Binding-site contacts:
Ligand atom O2G contacts residue GLY92 of chain 2.A at 2.5 Å (h-bond).
Ligand atom C2 contacts residue SER94 of chain 2.A at 3.6 Å.
Ligand atom C8 contacts residue ASN58 of chain 2.A at 3.5 Å.
Ligand atom N6 contacts residue SER97 of chain 2.A at 2.8 Å (h-bond).
Ligand atom O1B contacts residue SER93 of chain 2.A at 3.5 Å.
Ligand atom PG contacts residue GLY92 of chain 2.A at 3.7 Å.
Ligand atom PB contacts residue SER94 of chain 2.A at 3.8 Å.
Ligand atom C2 contacts residue ILE51 of chain 2.A at 3.7 Å (hydrophobic).
Ligand atom C5 contacts residue ILE51 of chain 2.A at 3.6 Å (hydrophobic).
Ligand atom PA contacts residue GLY88 of chain 2.A at 3.6 Å.
Ligand atom O2B contacts residue GLY88 of chain 2.A at 3.1 Å (h-bond).
Ligand atom C2 contacts residue SER93 of chain 2.A at 3.8 Å.
Ligand atom O2G contacts residue LEU91 of chain 2.A at 3.0 Å (h-bond).
Ligand atom N1 contacts residue LYS83 of chain 2.A at 2.8 Å (salt-bridge).
Ligand atom O1G contacts residue THR1 of chain 2.B at 3.4 Å (h-bond).
Ligand atom N7 contacts residue ASN58 of chain 2.A at 3.3 Å (h-bond).
Ligand atom O2A contacts residue THR179 of chain 2.A at 3.7 Å.
Ligand atom O1A contacts residue GLY88 of chain 2.A at 2.9 Å (h-bond).
Ligand atom N3 contacts residue ALA87 of chain 2.A at 3.7 Å.
Ligand atom O1G contacts residue THR179 of chain 2.A at 3.4 Å (h-bond).
Ligand atom N7 contacts residue VAL59 of chain 2.A at 3.0 Å (h-bond).
Ligand atom C8 contacts residue VAL59 of chain 2.A at 3.4 Å (hydrophobic).
Ligand atom N3B contacts residue GLY92 of chain 2.A at 3.7 Å.
Ligand atom N6 contacts residue ASN58 of chain 2.A at 3.1 Å (h-bond).
Ligand atom O2B contacts residue ALA87 of chain 2.A at 3.3 Å.
Ligand atom O2G contacts residue GLY90 of chain 2.A at 3.0 Å.
Ligand atom PB contacts residue SER93 of chain 2.A at 3.8 Å.
Ligand atom O1B contacts residue ALA95 of chain 2.A at 3.7 Å.
Ligand atom O2B contacts residue SER93 of chain 2.A at 3.0 Å.
Ligand atom N1 contacts residue SER97 of chain 2.A at 3.6 Å.
Ligand atom O2B contacts residue SER94 of chain 2.A at 3.7 Å.
Ligand atom C2 contacts residue LYS83 of chain 2.A at 3.4 Å.
Ligand atom O3A contacts residue GLY88 of chain 2.A at 3.2 Å (h-bond).
Ligand atom C6 contacts residue SER97 of chain 2.A at 3.5 Å.
Ligand atom O1B contacts residue SER94 of chain 2.A at 2.4 Å (h-bond).
Ligand atom C5' contacts residue SER94 of chain 2.A at 3.7 Å.
Ligand atom N1 contacts residue ILE51 of chain 2.A at 3.7 Å.
Ligand atom O3G contacts residue GLY90 of chain 2.A at 3.0 Å (h-bond).
Ligand atom O2' contacts residue PRO52 of chain 2.A at 3.5 Å.
Ligand atom C8 contacts residue LYS57 of chain 2.A at 3.5 Å.

The small molecule below binds the protein below.
Small molecule (SMILES): Nc1ncnc2c1ncn2[C@@H]1O[C@H](CO[P](=O)(O)O[P](=O)(O)NP(=O)(O)O)[C@@H](O)[C@H]1O

Sequence of chain 2.A:
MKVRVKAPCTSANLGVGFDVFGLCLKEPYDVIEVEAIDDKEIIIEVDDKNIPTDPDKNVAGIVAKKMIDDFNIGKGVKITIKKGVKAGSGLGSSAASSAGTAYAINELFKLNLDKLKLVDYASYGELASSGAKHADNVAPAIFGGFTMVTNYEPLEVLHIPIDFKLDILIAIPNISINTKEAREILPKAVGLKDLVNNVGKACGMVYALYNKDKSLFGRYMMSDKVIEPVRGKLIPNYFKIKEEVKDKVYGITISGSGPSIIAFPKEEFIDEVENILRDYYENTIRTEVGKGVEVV